The small molecule below binds the protein below.
Small molecule (SMILES): CC(=O)N[C@@H]1[C@@H](O)[C@H](O)[C@@H](CO)O[C@H]1O

Sequence of chain 1.B:
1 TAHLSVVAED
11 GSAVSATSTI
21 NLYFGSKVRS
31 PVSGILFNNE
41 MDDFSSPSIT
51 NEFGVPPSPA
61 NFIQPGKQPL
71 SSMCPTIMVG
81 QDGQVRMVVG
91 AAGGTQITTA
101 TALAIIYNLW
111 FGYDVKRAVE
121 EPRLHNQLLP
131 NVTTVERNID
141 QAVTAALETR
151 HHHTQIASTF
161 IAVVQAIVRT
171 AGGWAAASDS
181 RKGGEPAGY

Sequence of chain 1.A:
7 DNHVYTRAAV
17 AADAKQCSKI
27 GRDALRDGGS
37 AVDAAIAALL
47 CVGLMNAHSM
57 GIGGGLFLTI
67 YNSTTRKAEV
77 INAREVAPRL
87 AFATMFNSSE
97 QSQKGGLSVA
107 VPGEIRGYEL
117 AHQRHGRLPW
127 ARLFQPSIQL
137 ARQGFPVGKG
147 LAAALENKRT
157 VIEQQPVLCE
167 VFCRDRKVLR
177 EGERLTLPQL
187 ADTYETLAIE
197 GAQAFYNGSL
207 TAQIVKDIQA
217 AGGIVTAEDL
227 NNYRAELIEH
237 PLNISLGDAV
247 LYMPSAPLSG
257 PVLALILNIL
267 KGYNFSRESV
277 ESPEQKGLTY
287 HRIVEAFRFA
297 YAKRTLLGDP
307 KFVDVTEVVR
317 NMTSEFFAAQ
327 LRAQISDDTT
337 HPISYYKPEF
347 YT

Binding-site contacts:
Ligand atom C6 contacts residue HIS153 of chain 1.B at 4.4 Å.
Ligand atom O4 contacts residue PRO338 of chain 1.A at 3.9 Å.
Ligand atom O6 contacts residue ASN131 of chain 1.B at 4.2 Å.
Ligand atom C8 contacts residue ILE339 of chain 1.A at 4.1 Å (hydrophobic).
Ligand atom C6 contacts residue THR336 of chain 1.A at 4.0 Å.
Ligand atom C2 contacts residue ASN131 of chain 1.B at 2.4 Å.
Ligand atom N2 contacts residue ASN131 of chain 1.B at 2.9 Å (h-bond).
Ligand atom O6 contacts residue HIS152 of chain 1.B at 4.0 Å.
Ligand atom C5 contacts residue THR336 of chain 1.A at 4.4 Å.
Ligand atom O5 contacts residue ASN131 of chain 1.B at 2.3 Å (h-bond).
Ligand atom C6 contacts residue HIS151 of chain 1.B at 2.8 Å.
Ligand atom O6 contacts residue HIS151 of chain 1.B at 3.2 Å (h-bond).
Ligand atom C1 contacts residue ASN131 of chain 1.B at 1.4 Å.
Ligand atom O7 contacts residue ASN131 of chain 1.B at 3.6 Å.
Ligand atom C5 contacts residue HIS337 of chain 1.A at 4.2 Å.
Ligand atom O7 contacts residue PRO338 of chain 1.A at 3.1 Å.
Ligand atom O4 contacts residue HIS337 of chain 1.A at 4.0 Å.
Ligand atom C7 contacts residue ASN131 of chain 1.B at 3.5 Å.
Ligand atom C5 contacts residue ASN131 of chain 1.B at 3.6 Å.
Ligand atom O6 contacts residue HIS153 of chain 1.B at 3.4 Å (h-bond).
Ligand atom C3 contacts residue PRO338 of chain 1.A at 4.2 Å (hydrophobic).
Ligand atom C7 contacts residue PRO338 of chain 1.A at 4.2 Å (hydrophobic).
Ligand atom C3 contacts residue ASN131 of chain 1.B at 3.8 Å.
Ligand atom C5 contacts residue HIS151 of chain 1.B at 4.2 Å.
Ligand atom O7 contacts residue ILE339 of chain 1.A at 2.7 Å (h-bond).
Ligand atom C4 contacts residue ASN131 of chain 1.B at 4.2 Å.
Ligand atom C7 contacts residue ILE339 of chain 1.A at 3.9 Å (hydrophobic).